Sequence of chain 1.A:
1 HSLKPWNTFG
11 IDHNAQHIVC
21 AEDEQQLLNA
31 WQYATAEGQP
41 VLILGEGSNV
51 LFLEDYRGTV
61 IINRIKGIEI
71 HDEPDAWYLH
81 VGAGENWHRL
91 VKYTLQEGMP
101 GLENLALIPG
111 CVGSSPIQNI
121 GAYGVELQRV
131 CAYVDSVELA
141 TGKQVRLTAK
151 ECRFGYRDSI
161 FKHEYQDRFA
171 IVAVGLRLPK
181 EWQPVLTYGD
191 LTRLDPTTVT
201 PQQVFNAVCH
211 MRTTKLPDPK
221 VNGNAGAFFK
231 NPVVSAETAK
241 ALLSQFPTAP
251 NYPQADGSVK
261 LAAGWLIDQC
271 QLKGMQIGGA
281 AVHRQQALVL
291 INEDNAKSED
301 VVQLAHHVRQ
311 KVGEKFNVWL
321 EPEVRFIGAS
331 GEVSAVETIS

Binding-site contacts:
Ligand atom C2E contacts residue FAD1 of chain 1.B at 3.2 Å.
Ligand atom O6 contacts residue TYR123 of chain 1.A at 2.8 Å (h-bond).
Ligand atom O3 contacts residue FAD1 of chain 1.B at 3.2 Å (h-bond).
Ligand atom C5U contacts residue GLN286 of chain 1.A at 3.3 Å.
Ligand atom C8 contacts residue GLU323 of chain 1.A at 3.0 Å.
Ligand atom O1E contacts residue GLU323 of chain 1.A at 3.5 Å (salt-bridge).
Ligand atom O3A contacts residue TYR188 of chain 1.A at 3.1 Å (h-bond).
Ligand atom O2E contacts residue FAD1 of chain 1.B at 3.3 Å (h-bond).
Ligand atom O4 contacts residue FAD1 of chain 1.B at 2.9 Å (h-bond).
Ligand atom O1A contacts residue TYR188 of chain 1.A at 2.5 Å (h-bond).
Ligand atom C4U contacts residue GLY264 of chain 1.A at 3.4 Å.
Ligand atom O7 contacts residue TYR156 of chain 1.A at 2.4 Å (h-bond).
Ligand atom O4D contacts residue ALA262 of chain 1.A at 3.4 Å.
Ligand atom N3U contacts residue ASP268 of chain 1.A at 2.9 Å (salt-bridge).
Ligand atom O4 contacts residue ARG212 of chain 1.A at 3.4 Å (salt-bridge).
Ligand atom C8 contacts residue TYR156 of chain 1.A at 3.1 Å (hydrophobic).
Ligand atom O2U contacts residue TRP265 of chain 1.A at 3.2 Å.
Ligand atom O1E contacts residue ALA227 of chain 1.A at 2.8 Å (h-bond).
Ligand atom O2A contacts residue GLN286 of chain 1.A at 2.8 Å (h-bond).
Ligand atom C1E contacts residue FAD1 of chain 1.B at 3.1 Å.
Ligand atom C8 contacts residue PHE229 of chain 1.A at 3.2 Å (hydrophobic).
Ligand atom N2 contacts residue ARG157 of chain 1.A at 3.5 Å (salt-bridge).
Ligand atom O7 contacts residue ARG157 of chain 1.A at 3.5 Å (salt-bridge).
Ligand atom C1E contacts residue ALA227 of chain 1.A at 3.4 Å (hydrophobic).
Ligand atom C7 contacts residue TYR156 of chain 1.A at 3.1 Å (hydrophobic).
Ligand atom C1E contacts residue GLU323 of chain 1.A at 3.5 Å.
Ligand atom O2E contacts residue ARG157 of chain 1.A at 2.9 Å (salt-bridge).
Ligand atom O3 contacts residue ARG157 of chain 1.A at 3.1 Å (salt-bridge).
Ligand atom O6 contacts residue ALA122 of chain 1.A at 3.1 Å.
Ligand atom O7 contacts residue ASN231 of chain 1.A at 3.3 Å (h-bond).
Ligand atom O4U contacts residue ALA287 of chain 1.A at 2.9 Å (h-bond).
Ligand atom O1B contacts residue ASN231 of chain 1.A at 2.8 Å (h-bond).
Ligand atom O2B contacts residue GLN286 of chain 1.A at 2.7 Å (h-bond).
Ligand atom C5D contacts residue TYR252 of chain 1.A at 3.3 Å (hydrophobic).
Ligand atom O1E contacts residue FAD1 of chain 1.B at 3.0 Å (h-bond).
Ligand atom C4D contacts residue TYR252 of chain 1.A at 3.5 Å (hydrophobic).
Ligand atom O4U contacts residue LYS273 of chain 1.A at 3.4 Å.
Ligand atom C3E contacts residue FAD1 of chain 1.B at 3.2 Å.
Ligand atom O2E contacts residue GLU323 of chain 1.A at 2.7 Å (salt-bridge).
Ligand atom PA contacts residue TYR188 of chain 1.A at 3.3 Å.

This protein binds this small molecule.
Small molecule (SMILES): C=C(O[C@H]1[C@H](O)[C@@H](CO)O[C@H](O[P](=O)(O)O[P](=O)(O)OC[C@H]2O[C@@H](n3ccc(=O)[nH]c3=O)[C@H](O)[C@@H]2O)[C@@H]1NC(C)=O)C(=O)O